Sequence of chain 1.C:
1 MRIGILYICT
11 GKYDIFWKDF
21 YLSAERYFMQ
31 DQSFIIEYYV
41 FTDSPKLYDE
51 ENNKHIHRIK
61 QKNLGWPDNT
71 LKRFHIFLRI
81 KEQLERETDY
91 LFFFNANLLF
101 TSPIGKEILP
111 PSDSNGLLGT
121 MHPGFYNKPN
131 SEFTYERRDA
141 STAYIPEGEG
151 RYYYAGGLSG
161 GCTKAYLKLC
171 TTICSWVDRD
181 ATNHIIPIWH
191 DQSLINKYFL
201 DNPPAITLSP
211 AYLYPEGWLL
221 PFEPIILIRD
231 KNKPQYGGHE

A small-molecule ligand and the protein it binds are described below.
Small molecule (SMILES): CC(=O)N[C@H]1[C@@H](O[P](=O)(O)O[P](=O)(O)OC[C@H]2O[C@@H](n3ccc(=O)[nH]c3=O)[C@H](O)[C@@H]2O)O[C@H](CO)[C@H](O)[C@@H]1O

Binding-site contacts:
Ligand atom O1A contacts residue LYS231 of chain 1.C at 2.6 Å (salt-bridge).
Ligand atom O3A contacts residue LYS231 of chain 1.C at 3.6 Å (salt-bridge).
Ligand atom C4 contacts residue THR10 of chain 1.C at 3.1 Å.
Ligand atom O2B contacts residue LYS231 of chain 1.C at 2.8 Å (salt-bridge).
Ligand atom O2A contacts residue TRP66 of chain 1.C at 3.1 Å.
Ligand atom C4B contacts residue ASN95 of chain 1.C at 3.3 Å.
Ligand atom O3B contacts residue ALA96 of chain 1.C at 2.5 Å (h-bond).
Ligand atom O4' contacts residue GLN192 of chain 1.C at 3.2 Å (h-bond).
Ligand atom C5 contacts residue TYR13 of chain 1.C at 3.3 Å (hydrophobic).
Ligand atom C5 contacts residue THR10 of chain 1.C at 3.1 Å.
Ligand atom C2B contacts residue ILE8 of chain 1.C at 3.1 Å (hydrophobic).
Ligand atom O6' contacts residue GLY156 of chain 1.C at 2.7 Å (h-bond).
Ligand atom PB contacts residue LYS231 of chain 1.C at 3.3 Å.
Ligand atom C6 contacts residue TYR13 of chain 1.C at 3.5 Å (hydrophobic).
Ligand atom C7' contacts residue ASP191 of chain 1.C at 3.5 Å.
Ligand atom O3' contacts residue HIS122 of chain 1.C at 3.5 Å (h-bond).
Ligand atom N3 contacts residue ASN69 of chain 1.C at 3.2 Å.
Ligand atom C6' contacts residue GLY156 of chain 1.C at 3.5 Å.
Ligand atom C2' contacts residue GLN192 of chain 1.C at 3.6 Å.
Ligand atom O1B contacts residue LYS231 of chain 1.C at 3.3 Å (salt-bridge).
Ligand atom O6' contacts residue GLY157 of chain 1.C at 2.5 Å (h-bond).
Ligand atom O2A contacts residue LYS231 of chain 1.C at 3.5 Å (salt-bridge).
Ligand atom O1A contacts residue TYR13 of chain 1.C at 3.5 Å.
Ligand atom O4' contacts residue ALA155 of chain 1.C at 3.6 Å.
Ligand atom O5B contacts residue ASN95 of chain 1.C at 3.2 Å (h-bond).
Ligand atom C2 contacts residue ASN69 of chain 1.C at 3.5 Å.
Ligand atom O2 contacts residue ASN69 of chain 1.C at 3.3 Å.
Ligand atom O3' contacts residue GLN192 of chain 1.C at 2.1 Å (h-bond).
Ligand atom C6' contacts residue GLY157 of chain 1.C at 3.0 Å.
Ligand atom O2' contacts residue ILE8 of chain 1.C at 2.1 Å (h-bond).
Ligand atom PA contacts residue LYS231 of chain 1.C at 3.3 Å.
Ligand atom C3' contacts residue GLN192 of chain 1.C at 3.2 Å.
Ligand atom O3B contacts residue ASN95 of chain 1.C at 2.4 Å (h-bond).
Ligand atom O5' contacts residue ASN95 of chain 1.C at 2.7 Å (h-bond).
Ligand atom O4 contacts residue THR10 of chain 1.C at 3.1 Å (h-bond).
Ligand atom C5' contacts residue ASN95 of chain 1.C at 3.3 Å.
Ligand atom C8' contacts residue TRP189 of chain 1.C at 3.5 Å (hydrophobic).
Ligand atom O6' contacts residue ALA155 of chain 1.C at 3.2 Å.
Ligand atom O7' contacts residue ASP191 of chain 1.C at 2.6 Å (salt-bridge).
Ligand atom C3B contacts residue ASN95 of chain 1.C at 3.1 Å.